The protein below binds the small molecule below.
Small molecule (SMILES): NC[C@H]1O[C@H](O[C@H]2[C@H](O)[C@@H](O[C@H]3O[C@H](CO)[C@@H](O)[C@H](O)[C@H]3O)[C@H](N)C[C@@H]2N)[C@H](N)[C@@H](O)[C@@H]1O

Binding-site contacts:
Ligand atom O3 contacts residue HIS182 of chain 2.A at 2.8 Å (h-bond).
Ligand atom O3 contacts residue NAI1 of chain 2.C at 3.6 Å.
Ligand atom CAN contacts residue TRP274 of chain 2.A at 3.6 Å (hydrophobic).
Ligand atom CAN contacts residue GLU256 of chain 2.A at 3.8 Å.
Ligand atom OAF contacts residue PHE14 of chain 2.A at 3.5 Å.
Ligand atom CBG contacts residue GLU256 of chain 2.A at 3.4 Å.
Ligand atom O5 contacts residue GLU256 of chain 2.A at 3.6 Å.
Ligand atom CAT contacts residue GLU256 of chain 2.A at 3.7 Å.
Ligand atom O6 contacts residue ASP178 of chain 2.A at 2.8 Å (salt-bridge).
Ligand atom C3 contacts residue NAI1 of chain 2.C at 3.5 Å.
Ligand atom C1 contacts residue GLU256 of chain 2.A at 3.3 Å.
Ligand atom C6 contacts residue ASP178 of chain 2.A at 3.6 Å.
Ligand atom OAQ contacts residue PHE14 of chain 2.A at 3.5 Å.
Ligand atom O2 contacts residue PHE126 of chain 2.A at 3.8 Å.
Ligand atom O5 contacts residue ASN157 of chain 2.A at 3.2 Å (h-bond).
Ligand atom O6 contacts residue LEU179 of chain 2.A at 3.8 Å.
Ligand atom O1 contacts residue NAI1 of chain 2.C at 3.4 Å.
Ligand atom C4 contacts residue ASP178 of chain 2.A at 3.1 Å.
Ligand atom O2 contacts residue NAI1 of chain 2.C at 2.8 Å (h-bond).
Ligand atom C6 contacts residue ASN157 of chain 2.A at 3.8 Å.
Ligand atom NAC contacts residue GLU256 of chain 2.A at 3.0 Å (salt-bridge).
Ligand atom O2 contacts residue PHE155 of chain 2.A at 3.4 Å.
Ligand atom C2 contacts residue NAI1 of chain 2.C at 3.6 Å.
Ligand atom O4 contacts residue ASP178 of chain 2.A at 2.4 Å (salt-bridge).
Ligand atom C6 contacts residue PRO160 of chain 2.A at 3.9 Å (hydrophobic).
Ligand atom CAV contacts residue PHE14 of chain 2.A at 3.6 Å (hydrophobic).
Ligand atom NAC contacts residue NAI1 of chain 2.C at 3.9 Å.
Ligand atom OAH contacts residue TRP291 of chain 2.A at 3.5 Å.
Ligand atom O6 contacts residue ASN157 of chain 2.A at 3.1 Å (h-bond).
Ligand atom NAC contacts residue TYR310 of chain 2.A at 3.8 Å.
Ligand atom O4 contacts residue NAI1 of chain 2.C at 3.8 Å.
Ligand atom NAA contacts residue ASP292 of chain 2.A at 3.4 Å (salt-bridge).
Ligand atom C4 contacts residue LEU179 of chain 2.A at 3.8 Å (hydrophobic).
Ligand atom CAS contacts residue TRP304 of chain 2.A at 4.0 Å (hydrophobic).
Ligand atom O1 contacts residue GLU256 of chain 2.A at 3.9 Å.
Ligand atom NAD contacts residue PHE14 of chain 2.A at 3.6 Å.
Ligand atom CAL contacts residue TRP291 of chain 2.A at 3.5 Å (hydrophobic).
Ligand atom C2 contacts residue PHE155 of chain 2.A at 3.8 Å (hydrophobic).
Ligand atom NAB contacts residue TRP291 of chain 2.A at 3.4 Å.
Ligand atom C2 contacts residue LEU179 of chain 2.A at 3.8 Å (hydrophobic).

Sequence of chain 2.A:
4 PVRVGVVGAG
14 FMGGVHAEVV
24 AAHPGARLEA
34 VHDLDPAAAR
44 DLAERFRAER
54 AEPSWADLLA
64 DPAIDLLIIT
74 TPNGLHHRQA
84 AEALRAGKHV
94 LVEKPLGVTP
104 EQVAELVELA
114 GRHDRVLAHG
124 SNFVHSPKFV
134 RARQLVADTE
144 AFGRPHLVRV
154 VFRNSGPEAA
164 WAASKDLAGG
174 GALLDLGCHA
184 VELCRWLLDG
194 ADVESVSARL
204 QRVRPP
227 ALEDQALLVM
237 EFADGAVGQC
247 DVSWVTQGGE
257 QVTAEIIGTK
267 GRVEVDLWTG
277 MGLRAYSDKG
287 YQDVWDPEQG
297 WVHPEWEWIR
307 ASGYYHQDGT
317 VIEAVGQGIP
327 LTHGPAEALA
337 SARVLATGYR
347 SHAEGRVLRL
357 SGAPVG